Sequence of chain 1.A:
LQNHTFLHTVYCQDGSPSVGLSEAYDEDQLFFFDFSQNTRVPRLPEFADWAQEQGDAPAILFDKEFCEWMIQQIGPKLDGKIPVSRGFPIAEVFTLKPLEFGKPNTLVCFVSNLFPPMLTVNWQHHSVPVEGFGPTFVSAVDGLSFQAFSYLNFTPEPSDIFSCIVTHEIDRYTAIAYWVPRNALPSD

The small molecule below binds the protein below.
Small molecule (SMILES): CC(=O)N[C@@H]1[C@@H](O)[C@H](O)[C@@H](CO)O[C@H]1O

Binding-site contacts:
Ligand atom C8 contacts residue ASN3 of chain 1.A at 4.3 Å.
Ligand atom C5 contacts residue LYS18 of chain 1.B at 3.9 Å.
Ligand atom O5 contacts residue ASN3 of chain 1.A at 2.4 Å (h-bond).
Ligand atom O5 contacts residue LEU10 of chain 1.B at 3.5 Å.
Ligand atom C2 contacts residue ASN3 of chain 1.A at 2.3 Å.
Ligand atom C8 contacts residue GLN2 of chain 1.A at 4.1 Å.
Ligand atom C1 contacts residue ASN3 of chain 1.A at 1.4 Å.
Ligand atom C1 contacts residue LYS18 of chain 1.B at 4.5 Å.
Ligand atom C5 contacts residue ASN3 of chain 1.A at 3.7 Å.
Ligand atom O7 contacts residue ASN3 of chain 1.A at 3.0 Å (h-bond).
Ligand atom C4 contacts residue ASN3 of chain 1.A at 4.1 Å.
Ligand atom C6 contacts residue LYS18 of chain 1.B at 4.0 Å.
Ligand atom O5 contacts residue LYS18 of chain 1.B at 3.9 Å.
Ligand atom O6 contacts residue LEU10 of chain 1.B at 3.6 Å.
Ligand atom N2 contacts residue ASN3 of chain 1.A at 2.8 Å (h-bond).
Ligand atom C8 contacts residue LEU1 of chain 1.A at 4.0 Å (hydrophobic).
Ligand atom O6 contacts residue ASP19 of chain 1.B at 4.5 Å.
Ligand atom C1 contacts residue LEU10 of chain 1.B at 4.4 Å (hydrophobic).
Ligand atom C6 contacts residue LEU10 of chain 1.B at 4.2 Å (hydrophobic).
Ligand atom C7 contacts residue ASN3 of chain 1.A at 3.1 Å.
Ligand atom C3 contacts residue ASN3 of chain 1.A at 3.7 Å.

Sequence of chain 1.B:
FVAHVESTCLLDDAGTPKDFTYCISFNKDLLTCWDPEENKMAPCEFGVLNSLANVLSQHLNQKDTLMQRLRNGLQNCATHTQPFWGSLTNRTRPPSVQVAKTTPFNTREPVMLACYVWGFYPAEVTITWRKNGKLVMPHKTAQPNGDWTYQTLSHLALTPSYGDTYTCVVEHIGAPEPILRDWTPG